Sequence of chain 1.C:
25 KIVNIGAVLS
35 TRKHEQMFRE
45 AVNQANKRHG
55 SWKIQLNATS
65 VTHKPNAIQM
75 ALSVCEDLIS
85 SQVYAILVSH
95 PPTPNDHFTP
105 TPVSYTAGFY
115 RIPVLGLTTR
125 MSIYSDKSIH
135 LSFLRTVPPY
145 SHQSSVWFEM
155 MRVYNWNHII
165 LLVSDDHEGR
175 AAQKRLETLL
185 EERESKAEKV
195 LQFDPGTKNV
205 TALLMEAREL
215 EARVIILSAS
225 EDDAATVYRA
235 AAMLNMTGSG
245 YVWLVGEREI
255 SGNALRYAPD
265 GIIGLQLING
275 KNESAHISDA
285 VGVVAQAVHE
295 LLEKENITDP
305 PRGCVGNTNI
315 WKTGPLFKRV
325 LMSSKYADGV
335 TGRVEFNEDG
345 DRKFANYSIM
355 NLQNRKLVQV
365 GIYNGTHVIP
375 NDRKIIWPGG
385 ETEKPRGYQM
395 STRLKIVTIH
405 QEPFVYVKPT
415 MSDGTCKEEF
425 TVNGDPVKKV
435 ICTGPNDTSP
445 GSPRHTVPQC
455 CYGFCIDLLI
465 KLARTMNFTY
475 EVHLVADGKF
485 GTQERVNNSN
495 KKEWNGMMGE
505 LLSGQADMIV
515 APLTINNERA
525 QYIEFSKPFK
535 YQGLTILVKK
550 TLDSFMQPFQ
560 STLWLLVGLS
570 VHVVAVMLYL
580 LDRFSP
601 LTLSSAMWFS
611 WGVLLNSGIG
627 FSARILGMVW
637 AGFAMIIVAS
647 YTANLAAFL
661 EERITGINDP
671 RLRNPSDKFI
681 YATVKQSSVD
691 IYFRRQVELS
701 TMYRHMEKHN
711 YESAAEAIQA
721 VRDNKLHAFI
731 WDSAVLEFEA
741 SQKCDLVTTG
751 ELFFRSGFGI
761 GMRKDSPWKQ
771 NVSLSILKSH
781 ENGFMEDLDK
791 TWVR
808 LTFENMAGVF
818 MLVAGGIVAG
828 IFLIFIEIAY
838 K

Binding-site contacts:
Ligand atom N2 contacts residue ASN203 of chain 1.C at 3.0 Å (h-bond).
Ligand atom C4 contacts residue ASN203 of chain 1.C at 4.2 Å.
Ligand atom O7 contacts residue LYS202 of chain 1.C at 4.3 Å.
Ligand atom C7 contacts residue THR201 of chain 1.C at 3.5 Å.
Ligand atom O5 contacts residue ASN203 of chain 1.C at 2.4 Å (h-bond).
Ligand atom C3 contacts residue ASN203 of chain 1.C at 3.8 Å.
Ligand atom C7 contacts residue LYS202 of chain 1.C at 4.1 Å.
Ligand atom C7 contacts residue ASN203 of chain 1.C at 3.4 Å.
Ligand atom C8 contacts residue LYS202 of chain 1.C at 3.5 Å.
Ligand atom C1 contacts residue ASN203 of chain 1.C at 1.4 Å.
Ligand atom C2 contacts residue ASN203 of chain 1.C at 2.5 Å.
Ligand atom O7 contacts residue ASN203 of chain 1.C at 3.2 Å (h-bond).
Ligand atom C8 contacts residue THR201 of chain 1.C at 3.7 Å.
Ligand atom C5 contacts residue ASN203 of chain 1.C at 3.7 Å.
Ligand atom O7 contacts residue THR201 of chain 1.C at 2.8 Å (h-bond).

This protein binds this small molecule.
Small molecule (SMILES): CC(=O)N[C@@H]1[C@@H](O)[C@H](O)[C@@H](CO)O[C@H]1O